Sequence of chain 2.A:
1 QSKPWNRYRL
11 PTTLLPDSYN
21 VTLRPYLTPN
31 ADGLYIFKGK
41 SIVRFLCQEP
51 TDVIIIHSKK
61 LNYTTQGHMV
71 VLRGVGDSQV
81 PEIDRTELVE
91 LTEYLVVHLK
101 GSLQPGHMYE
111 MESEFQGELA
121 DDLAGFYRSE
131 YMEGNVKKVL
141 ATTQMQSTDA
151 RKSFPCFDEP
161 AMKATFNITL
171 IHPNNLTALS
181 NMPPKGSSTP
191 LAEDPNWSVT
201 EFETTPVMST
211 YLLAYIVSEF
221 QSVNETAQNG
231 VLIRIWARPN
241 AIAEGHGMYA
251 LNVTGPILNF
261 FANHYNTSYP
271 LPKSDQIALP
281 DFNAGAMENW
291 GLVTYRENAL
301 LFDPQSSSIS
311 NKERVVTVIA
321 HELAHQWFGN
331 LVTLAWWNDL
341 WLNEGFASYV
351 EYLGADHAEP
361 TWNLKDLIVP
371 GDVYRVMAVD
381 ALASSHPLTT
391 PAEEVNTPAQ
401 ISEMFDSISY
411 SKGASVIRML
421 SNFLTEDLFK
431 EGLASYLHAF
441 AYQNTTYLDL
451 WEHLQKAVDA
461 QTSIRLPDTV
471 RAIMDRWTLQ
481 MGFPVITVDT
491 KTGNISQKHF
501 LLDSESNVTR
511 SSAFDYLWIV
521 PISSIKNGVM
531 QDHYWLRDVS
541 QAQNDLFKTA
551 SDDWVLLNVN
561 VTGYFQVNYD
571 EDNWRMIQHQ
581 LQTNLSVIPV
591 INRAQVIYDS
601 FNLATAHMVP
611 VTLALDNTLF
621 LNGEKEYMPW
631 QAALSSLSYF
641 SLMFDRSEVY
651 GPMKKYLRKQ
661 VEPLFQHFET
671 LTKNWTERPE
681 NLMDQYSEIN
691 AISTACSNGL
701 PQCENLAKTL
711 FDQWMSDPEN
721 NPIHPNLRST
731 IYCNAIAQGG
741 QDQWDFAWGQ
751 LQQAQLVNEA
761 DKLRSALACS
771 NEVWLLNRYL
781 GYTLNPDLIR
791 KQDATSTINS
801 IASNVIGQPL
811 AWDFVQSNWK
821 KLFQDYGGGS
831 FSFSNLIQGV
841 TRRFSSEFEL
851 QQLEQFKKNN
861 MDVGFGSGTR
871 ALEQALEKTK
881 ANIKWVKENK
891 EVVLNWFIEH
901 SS

A protein and the small-molecule ligand that binds it are described below.
Small molecule (SMILES): CC(=O)N[C@H]1[C@H](O[C@H]2[C@H](O)[C@@H](NC(C)=O)CO[C@@H]2CO)O[C@H](CO)[C@@H](O)[C@@H]1O

Binding-site contacts:
Ligand atom C7 contacts residue ILE42 of chain 2.A at 4.0 Å (hydrophobic).
Ligand atom C2 contacts residue ASN20 of chain 2.A at 2.5 Å.
Ligand atom N2 contacts residue NAG1 of chain 2.E at 2.8 Å (h-bond).
Ligand atom C7 contacts residue ASN20 of chain 2.A at 3.8 Å.
Ligand atom O7 contacts residue ASN20 of chain 2.A at 4.3 Å.
Ligand atom O7 contacts residue NAG1 of chain 2.E at 3.9 Å.
Ligand atom O7 contacts residue ILE42 of chain 2.A at 3.6 Å.
Ligand atom C8 contacts residue GLU110 of chain 2.A at 3.4 Å.
Ligand atom O5 contacts residue ASN20 of chain 2.A at 2.4 Å (h-bond).
Ligand atom C4 contacts residue ASN20 of chain 2.A at 4.2 Å.
Ligand atom C3 contacts residue NAG1 of chain 2.E at 4.1 Å.
Ligand atom C6 contacts residue GLU201 of chain 2.A at 4.3 Å.
Ligand atom C5 contacts residue ASN20 of chain 2.A at 3.6 Å.
Ligand atom O7 contacts residue LYS185 of chain 2.A at 4.1 Å.
Ligand atom C1 contacts residue NAG1 of chain 2.E at 3.4 Å.
Ligand atom C2 contacts residue NAG1 of chain 2.E at 3.6 Å.
Ligand atom C1 contacts residue ASN20 of chain 2.A at 1.5 Å.
Ligand atom C8 contacts residue ILE42 of chain 2.A at 4.1 Å (hydrophobic).
Ligand atom C3 contacts residue ASN20 of chain 2.A at 3.8 Å.
Ligand atom O6 contacts residue GLU201 of chain 2.A at 4.2 Å.
Ligand atom C8 contacts residue NAG1 of chain 2.E at 3.8 Å.
Ligand atom C7 contacts residue NAG1 of chain 2.E at 3.7 Å.
Ligand atom N2 contacts residue ASN20 of chain 2.A at 3.0 Å (h-bond).
Ligand atom C8 contacts residue ARG44 of chain 2.A at 4.1 Å.